Sequence of chain 1.A:
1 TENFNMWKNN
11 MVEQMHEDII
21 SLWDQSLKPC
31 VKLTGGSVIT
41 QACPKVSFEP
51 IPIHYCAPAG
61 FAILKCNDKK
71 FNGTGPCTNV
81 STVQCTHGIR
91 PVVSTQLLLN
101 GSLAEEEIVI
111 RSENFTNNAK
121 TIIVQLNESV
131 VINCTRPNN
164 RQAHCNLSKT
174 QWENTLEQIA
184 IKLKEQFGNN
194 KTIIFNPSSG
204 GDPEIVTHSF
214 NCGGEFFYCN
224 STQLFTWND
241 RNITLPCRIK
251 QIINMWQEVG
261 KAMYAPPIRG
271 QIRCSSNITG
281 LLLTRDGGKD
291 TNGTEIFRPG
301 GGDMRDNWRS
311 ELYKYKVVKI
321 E

A protein and the small-molecule ligand that binds it are described below.
Small molecule (SMILES): CC(=O)N[C@@H]1[C@@H](O)[C@H](O)[C@@H](CO)O[C@H]1O

Binding-site contacts:
Ligand atom O7 contacts residue ASN223 of chain 1.A at 3.1 Å (h-bond).
Ligand atom C7 contacts residue ASN223 of chain 1.A at 3.7 Å.
Ligand atom C8 contacts residue GLN226 of chain 1.A at 4.5 Å.
Ligand atom C1 contacts residue THR225 of chain 1.A at 4.0 Å.
Ligand atom N2 contacts residue ASN223 of chain 1.A at 3.0 Å (h-bond).
Ligand atom O6 contacts residue THR225 of chain 1.A at 4.2 Å.
Ligand atom O6 contacts residue ASN223 of chain 1.A at 4.5 Å.
Ligand atom C5 contacts residue THR225 of chain 1.A at 4.3 Å.
Ligand atom C3 contacts residue ASN223 of chain 1.A at 3.9 Å.
Ligand atom C2 contacts residue ASN223 of chain 1.A at 2.6 Å.
Ligand atom C3 contacts residue THR225 of chain 1.A at 4.3 Å.
Ligand atom O5 contacts residue THR225 of chain 1.A at 3.8 Å.
Ligand atom C4 contacts residue THR225 of chain 1.A at 4.0 Å.
Ligand atom O7 contacts residue GLN226 of chain 1.A at 3.8 Å.
Ligand atom C5 contacts residue ASN223 of chain 1.A at 3.6 Å.
Ligand atom C1 contacts residue ASN223 of chain 1.A at 1.4 Å.
Ligand atom C2 contacts residue THR225 of chain 1.A at 3.6 Å.
Ligand atom O7 contacts residue THR225 of chain 1.A at 3.7 Å.
Ligand atom C4 contacts residue ASN223 of chain 1.A at 4.2 Å.
Ligand atom O5 contacts residue ASN223 of chain 1.A at 2.3 Å (h-bond).